Binding-site contacts:
Ligand atom O5 contacts residue ASN329 of chain 4.A at 2.3 Å (h-bond).
Ligand atom C2 contacts residue ASN329 of chain 4.A at 2.5 Å.
Ligand atom C5 contacts residue ASN329 of chain 4.A at 3.6 Å.
Ligand atom C1 contacts residue SER331 of chain 4.A at 3.9 Å.
Ligand atom C4 contacts residue ASN329 of chain 4.A at 4.2 Å.
Ligand atom C7 contacts residue ASN329 of chain 4.A at 3.4 Å.
Ligand atom C5 contacts residue SER332 of chain 4.A at 3.1 Å.
Ligand atom O5 contacts residue SER332 of chain 4.A at 3.2 Å (h-bond).
Ligand atom O7 contacts residue ASN329 of chain 4.A at 3.5 Å (h-bond).
Ligand atom C6 contacts residue SER332 of chain 4.A at 3.3 Å.
Ligand atom N2 contacts residue SER331 of chain 4.A at 4.0 Å.
Ligand atom C1 contacts residue ASN329 of chain 4.A at 1.4 Å.
Ligand atom N2 contacts residue ASN329 of chain 4.A at 3.0 Å (h-bond).
Ligand atom C2 contacts residue SER331 of chain 4.A at 4.5 Å.
Ligand atom C1 contacts residue SER332 of chain 4.A at 3.6 Å.
Ligand atom C3 contacts residue ASN329 of chain 4.A at 3.8 Å.

The small molecule below binds the protein below.
Small molecule (SMILES): CC(=O)N[C@H]1[C@H](O[C@H]2[C@H](O)[C@@H](NC(C)=O)CO[C@@H]2CO)O[C@H](CO)[C@@H](O)[C@@H]1O

Sequence of chain 4.A:
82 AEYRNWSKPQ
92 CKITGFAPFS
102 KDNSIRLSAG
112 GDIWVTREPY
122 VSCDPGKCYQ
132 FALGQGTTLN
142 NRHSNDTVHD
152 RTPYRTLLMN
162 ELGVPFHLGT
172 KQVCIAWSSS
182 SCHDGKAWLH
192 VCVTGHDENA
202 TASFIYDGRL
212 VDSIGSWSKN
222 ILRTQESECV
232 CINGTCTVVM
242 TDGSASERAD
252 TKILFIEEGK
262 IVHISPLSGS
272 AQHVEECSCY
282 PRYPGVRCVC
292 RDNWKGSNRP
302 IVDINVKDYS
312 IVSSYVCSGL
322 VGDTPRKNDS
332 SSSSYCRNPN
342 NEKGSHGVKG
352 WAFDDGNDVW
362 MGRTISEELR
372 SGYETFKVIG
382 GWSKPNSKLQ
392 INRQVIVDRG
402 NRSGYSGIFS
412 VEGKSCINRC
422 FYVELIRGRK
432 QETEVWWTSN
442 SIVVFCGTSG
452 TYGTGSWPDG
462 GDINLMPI